Sequence of chain 1.A:
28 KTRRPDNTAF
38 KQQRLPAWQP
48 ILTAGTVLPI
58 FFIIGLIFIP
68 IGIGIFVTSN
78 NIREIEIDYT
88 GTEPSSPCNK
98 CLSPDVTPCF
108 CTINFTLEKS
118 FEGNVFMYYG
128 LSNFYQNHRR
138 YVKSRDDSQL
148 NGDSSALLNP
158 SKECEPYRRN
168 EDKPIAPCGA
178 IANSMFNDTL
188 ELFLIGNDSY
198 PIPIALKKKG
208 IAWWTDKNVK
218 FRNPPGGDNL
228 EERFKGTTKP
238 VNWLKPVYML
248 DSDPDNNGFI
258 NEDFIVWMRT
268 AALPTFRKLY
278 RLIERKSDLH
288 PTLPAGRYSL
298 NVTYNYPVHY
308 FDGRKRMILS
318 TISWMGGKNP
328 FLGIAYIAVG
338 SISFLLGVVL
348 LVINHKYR

Sequence of chain 1.B:
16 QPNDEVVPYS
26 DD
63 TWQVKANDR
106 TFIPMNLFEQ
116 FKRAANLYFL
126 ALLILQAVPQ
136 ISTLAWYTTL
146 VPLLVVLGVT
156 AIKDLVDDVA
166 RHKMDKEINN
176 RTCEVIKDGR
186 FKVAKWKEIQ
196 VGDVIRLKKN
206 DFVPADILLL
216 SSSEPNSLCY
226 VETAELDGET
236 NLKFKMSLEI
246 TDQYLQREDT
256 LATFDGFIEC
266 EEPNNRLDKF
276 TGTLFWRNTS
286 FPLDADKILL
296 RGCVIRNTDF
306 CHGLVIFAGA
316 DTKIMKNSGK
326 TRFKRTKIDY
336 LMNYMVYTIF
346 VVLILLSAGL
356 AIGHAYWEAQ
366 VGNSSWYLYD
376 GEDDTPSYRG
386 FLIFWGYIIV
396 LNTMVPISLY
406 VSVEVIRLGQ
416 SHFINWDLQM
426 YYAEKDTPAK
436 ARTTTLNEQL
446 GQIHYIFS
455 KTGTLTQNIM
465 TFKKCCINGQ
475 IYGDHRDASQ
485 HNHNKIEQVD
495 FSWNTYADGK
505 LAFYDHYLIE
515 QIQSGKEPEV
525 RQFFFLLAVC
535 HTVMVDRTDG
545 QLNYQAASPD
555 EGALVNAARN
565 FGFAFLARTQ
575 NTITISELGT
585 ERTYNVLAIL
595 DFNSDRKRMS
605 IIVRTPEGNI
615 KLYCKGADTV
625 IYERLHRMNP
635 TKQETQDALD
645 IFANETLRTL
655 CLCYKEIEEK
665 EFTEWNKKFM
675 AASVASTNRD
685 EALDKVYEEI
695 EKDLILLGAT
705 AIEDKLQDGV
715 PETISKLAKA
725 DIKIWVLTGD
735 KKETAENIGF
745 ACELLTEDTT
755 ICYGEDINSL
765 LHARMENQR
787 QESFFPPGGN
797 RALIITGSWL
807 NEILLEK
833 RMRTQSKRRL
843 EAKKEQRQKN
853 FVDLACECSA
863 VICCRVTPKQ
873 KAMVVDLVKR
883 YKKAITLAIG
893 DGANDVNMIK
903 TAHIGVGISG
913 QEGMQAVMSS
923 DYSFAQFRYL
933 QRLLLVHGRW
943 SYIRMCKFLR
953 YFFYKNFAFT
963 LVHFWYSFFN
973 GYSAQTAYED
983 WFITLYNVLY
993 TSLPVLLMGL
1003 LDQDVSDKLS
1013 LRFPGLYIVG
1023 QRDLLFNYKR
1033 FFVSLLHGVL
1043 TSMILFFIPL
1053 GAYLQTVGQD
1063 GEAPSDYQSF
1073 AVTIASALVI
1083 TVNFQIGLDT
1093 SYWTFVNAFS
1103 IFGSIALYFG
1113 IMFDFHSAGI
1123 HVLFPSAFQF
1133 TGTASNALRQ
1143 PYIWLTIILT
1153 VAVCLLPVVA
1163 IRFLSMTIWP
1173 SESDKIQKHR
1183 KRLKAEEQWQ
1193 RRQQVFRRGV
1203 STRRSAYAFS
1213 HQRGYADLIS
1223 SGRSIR

Binding-site contacts:
Ligand atom C5 contacts residue ASN302 of chain 1.A at 4.2 Å.
Ligand atom C1 contacts residue ASN184 of chain 1.A at 1.4 Å.
Ligand atom O6 contacts residue ASN239 of chain 1.A at 4.0 Å.
Ligand atom N2 contacts residue ASN184 of chain 1.A at 2.9 Å (h-bond).
Ligand atom C6 contacts residue TRP371 of chain 1.B at 3.9 Å (hydrophobic).
Ligand atom C1 contacts residue ASN302 of chain 1.A at 3.8 Å.
Ligand atom C1 contacts residue ASN239 of chain 1.A at 3.2 Å.
Ligand atom C3 contacts residue ASN184 of chain 1.A at 3.8 Å.
Ligand atom C7 contacts residue ASN184 of chain 1.A at 3.1 Å.
Ligand atom O3 contacts residue ASN239 of chain 1.A at 3.9 Å.
Ligand atom C8 contacts residue TRP371 of chain 1.B at 3.9 Å (hydrophobic).
Ligand atom O6 contacts residue TRP371 of chain 1.B at 2.9 Å.
Ligand atom C8 contacts residue PRO304 of chain 1.A at 3.3 Å (hydrophobic).
Ligand atom C6 contacts residue VAL238 of chain 1.A at 3.6 Å (hydrophobic).
Ligand atom O5 contacts residue ASN302 of chain 1.A at 4.3 Å.
Ligand atom O6 contacts residue VAL238 of chain 1.A at 3.0 Å (h-bond).
Ligand atom O5 contacts residue ASN184 of chain 1.A at 2.4 Å (h-bond).
Ligand atom O7 contacts residue PRO304 of chain 1.A at 3.9 Å.
Ligand atom C2 contacts residue ASN184 of chain 1.A at 2.4 Å.
Ligand atom C5 contacts residue ASN239 of chain 1.A at 3.7 Å.
Ligand atom O7 contacts residue ASN184 of chain 1.A at 2.9 Å (h-bond).
Ligand atom C8 contacts residue ASN302 of chain 1.A at 3.5 Å.
Ligand atom C5 contacts residue ASN184 of chain 1.A at 3.7 Å.
Ligand atom O4 contacts residue ASN239 of chain 1.A at 4.2 Å.
Ligand atom O6 contacts residue TYR303 of chain 1.A at 3.6 Å.
Ligand atom C8 contacts residue LEU241 of chain 1.A at 3.5 Å (hydrophobic).
Ligand atom O5 contacts residue ASN239 of chain 1.A at 3.9 Å.
Ligand atom C3 contacts residue ASN239 of chain 1.A at 3.3 Å.
Ligand atom C4 contacts residue ASN184 of chain 1.A at 4.2 Å.
Ligand atom C7 contacts residue PRO304 of chain 1.A at 4.0 Å (hydrophobic).
Ligand atom C6 contacts residue ASN239 of chain 1.A at 3.7 Å.
Ligand atom C7 contacts residue LEU241 of chain 1.A at 3.6 Å (hydrophobic).
Ligand atom C4 contacts residue ASN239 of chain 1.A at 3.6 Å.
Ligand atom C7 contacts residue ASN302 of chain 1.A at 4.2 Å.
Ligand atom C2 contacts residue ASN239 of chain 1.A at 3.5 Å.
Ligand atom N2 contacts residue ASN239 of chain 1.A at 3.6 Å.
Ligand atom O7 contacts residue LEU241 of chain 1.A at 3.2 Å.
Ligand atom C8 contacts residue ASN184 of chain 1.A at 4.3 Å.
Ligand atom C5 contacts residue VAL238 of chain 1.A at 3.8 Å (hydrophobic).
Ligand atom N2 contacts residue ASN302 of chain 1.A at 4.3 Å.

The protein below binds the small molecule below.
Small molecule (SMILES): CC(=O)N[C@H]1[C@H](O[C@H]2[C@H](O)[C@@H](NC(C)=O)CO[C@@H]2CO)O[C@H](CO)[C@@H](O[C@@H]2O[C@H](CO)[C@@H](O)[C@H](O)[C@@H]2O)[C@@H]1O